Binding-site contacts:
Ligand atom O6 contacts residue LEU170 of chain 1.B at 3.1 Å (h-bond).
Ligand atom O2B contacts residue GLY35 of chain 1.B at 3.5 Å (h-bond).
Ligand atom O1B contacts residue LYS38 of chain 1.B at 3.4 Å (salt-bridge).
Ligand atom O6 contacts residue ASP141 of chain 1.B at 3.5 Å (salt-bridge).
Ligand atom PA contacts residue ASN40 of chain 1.B at 3.5 Å.
Ligand atom PB contacts residue MG1 of chain 1.F at 3.1 Å.
Ligand atom O6 contacts residue ALA169 of chain 1.B at 2.9 Å (h-bond).
Ligand atom O4' contacts residue LYS139 of chain 1.B at 3.3 Å (salt-bridge).
Ligand atom O1B contacts residue MG1 of chain 1.F at 2.1 Å.
Ligand atom O1G contacts residue MG1 of chain 1.F at 1.9 Å.
Ligand atom PG contacts residue MG1 of chain 1.F at 3.1 Å.
Ligand atom O2A contacts residue ASN40 of chain 1.B at 2.9 Å (h-bond).
Ligand atom O3G contacts residue GLY83 of chain 1.B at 3.0 Å (h-bond).
Ligand atom N3B contacts residue GLY35 of chain 1.B at 3.2 Å (h-bond).
Ligand atom N1 contacts residue ASP141 of chain 1.B at 2.9 Å (salt-bridge).
Ligand atom O2A contacts residue SER39 of chain 1.B at 3.1 Å (h-bond).
Ligand atom O1G contacts residue THR57 of chain 1.B at 2.9 Å (h-bond).
Ligand atom O2A contacts residue GLY37 of chain 1.B at 3.2 Å.
Ligand atom O2B contacts residue LYS38 of chain 1.B at 3.0 Å (salt-bridge).
Ligand atom O3G contacts residue LYS38 of chain 1.B at 2.7 Å (salt-bridge).
Ligand atom PB contacts residue LYS38 of chain 1.B at 3.5 Å.
Ligand atom O2B contacts residue GLY37 of chain 1.B at 2.8 Å (h-bond).
Ligand atom O2G contacts residue SER56 of chain 1.B at 3.2 Å (h-bond).
Ligand atom O6 contacts residue ASN138 of chain 1.B at 3.5 Å (h-bond).
Ligand atom O2G contacts residue SER34 of chain 1.B at 2.8 Å (h-bond).
Ligand atom N2 contacts residue LEU142 of chain 1.B at 3.5 Å.
Ligand atom C5 contacts residue LYS139 of chain 1.B at 3.5 Å.
Ligand atom O5' contacts residue ASN40 of chain 1.B at 3.1 Å (h-bond).
Ligand atom O1B contacts residue SER39 of chain 1.B at 2.9 Å (h-bond).
Ligand atom O1A contacts residue SER54 of chain 1.B at 2.4 Å (h-bond).
Ligand atom C6 contacts residue LYS139 of chain 1.B at 3.4 Å.
Ligand atom C5' contacts residue GLY35 of chain 1.B at 3.5 Å.
Ligand atom N3B contacts residue MG1 of chain 1.F at 3.1 Å.
Ligand atom O3A contacts residue GLY37 of chain 1.B at 3.5 Å (h-bond).
Ligand atom N2 contacts residue ASP141 of chain 1.B at 3.0 Å (salt-bridge).
Ligand atom O2B contacts residue VAL36 of chain 1.B at 3.1 Å (h-bond).
Ligand atom N9 contacts residue LYS139 of chain 1.B at 3.4 Å.
Ligand atom PA contacts residue SER54 of chain 1.B at 3.5 Å.
Ligand atom N7 contacts residue ASN138 of chain 1.B at 3.4 Å (h-bond).
Ligand atom O6 contacts residue SER168 of chain 1.B at 3.4 Å (h-bond).

This protein binds this small molecule.
Small molecule (SMILES): Nc1nc2c(ncn2[C@@H]2O[C@H](CO[P](=O)(O)O[P](=O)(O)NP(=O)(O)O)[C@@H](O)[C@H]2O)c(=O)[nH]1

Sequence of chain 1.B:
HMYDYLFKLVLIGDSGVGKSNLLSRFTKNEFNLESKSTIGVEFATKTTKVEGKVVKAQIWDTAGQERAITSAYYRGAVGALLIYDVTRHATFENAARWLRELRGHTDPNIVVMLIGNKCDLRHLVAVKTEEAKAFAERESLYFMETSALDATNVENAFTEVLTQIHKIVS